Sequence of chain 1.B:
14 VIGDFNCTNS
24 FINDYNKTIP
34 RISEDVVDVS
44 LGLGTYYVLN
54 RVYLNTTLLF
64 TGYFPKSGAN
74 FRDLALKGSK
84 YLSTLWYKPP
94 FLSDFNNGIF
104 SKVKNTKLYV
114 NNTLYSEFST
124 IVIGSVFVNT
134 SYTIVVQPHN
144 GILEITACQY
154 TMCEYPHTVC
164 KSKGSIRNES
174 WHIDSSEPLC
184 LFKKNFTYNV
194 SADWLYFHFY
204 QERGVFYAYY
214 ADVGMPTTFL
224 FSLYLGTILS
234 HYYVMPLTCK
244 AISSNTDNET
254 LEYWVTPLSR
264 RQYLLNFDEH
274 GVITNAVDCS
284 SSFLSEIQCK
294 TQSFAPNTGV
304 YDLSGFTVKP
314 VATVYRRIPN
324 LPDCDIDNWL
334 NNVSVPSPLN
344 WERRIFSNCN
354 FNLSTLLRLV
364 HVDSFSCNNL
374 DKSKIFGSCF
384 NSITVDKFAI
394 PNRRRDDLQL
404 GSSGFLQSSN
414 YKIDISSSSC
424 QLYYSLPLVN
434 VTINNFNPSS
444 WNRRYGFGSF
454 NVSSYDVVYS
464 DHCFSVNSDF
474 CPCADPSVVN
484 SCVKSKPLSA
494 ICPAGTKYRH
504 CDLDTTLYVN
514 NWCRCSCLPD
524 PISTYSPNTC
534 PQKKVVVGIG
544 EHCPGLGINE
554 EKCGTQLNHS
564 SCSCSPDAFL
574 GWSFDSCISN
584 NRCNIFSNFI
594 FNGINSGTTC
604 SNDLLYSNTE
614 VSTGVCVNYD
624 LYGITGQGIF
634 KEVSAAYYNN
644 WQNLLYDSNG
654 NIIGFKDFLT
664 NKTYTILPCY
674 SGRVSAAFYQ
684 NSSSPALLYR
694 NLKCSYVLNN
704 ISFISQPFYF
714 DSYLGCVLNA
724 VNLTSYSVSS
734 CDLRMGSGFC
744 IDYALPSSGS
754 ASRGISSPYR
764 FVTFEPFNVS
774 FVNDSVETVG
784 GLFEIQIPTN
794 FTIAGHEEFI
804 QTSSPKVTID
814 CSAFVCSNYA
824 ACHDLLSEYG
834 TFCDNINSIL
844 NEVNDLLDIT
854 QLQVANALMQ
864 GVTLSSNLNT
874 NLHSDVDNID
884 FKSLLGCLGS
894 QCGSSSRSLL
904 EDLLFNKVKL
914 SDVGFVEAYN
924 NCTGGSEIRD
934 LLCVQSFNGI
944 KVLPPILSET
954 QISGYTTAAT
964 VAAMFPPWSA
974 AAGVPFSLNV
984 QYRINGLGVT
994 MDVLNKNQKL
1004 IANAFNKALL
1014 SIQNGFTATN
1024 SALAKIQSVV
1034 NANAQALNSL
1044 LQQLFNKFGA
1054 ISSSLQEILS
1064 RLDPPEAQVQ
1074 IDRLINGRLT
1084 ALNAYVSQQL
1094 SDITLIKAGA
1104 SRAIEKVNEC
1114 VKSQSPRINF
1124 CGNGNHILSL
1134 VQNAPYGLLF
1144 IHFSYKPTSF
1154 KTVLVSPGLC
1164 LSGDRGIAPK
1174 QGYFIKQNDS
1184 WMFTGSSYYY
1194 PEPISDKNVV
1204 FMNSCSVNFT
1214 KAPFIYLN

This protein binds this small molecule.
Small molecule (SMILES): CC(=O)N[C@@H]1[C@@H](O)[C@H](O)[C@@H](CO)O[C@H]1O

Binding-site contacts:
Ligand atom C4 contacts residue MAN3 of chain 1.I at 4.0 Å.
Ligand atom C8 contacts residue ASN19 of chain 1.B at 4.3 Å.
Ligand atom C3 contacts residue ASN19 of chain 1.B at 3.7 Å.
Ligand atom O6 contacts residue MAN3 of chain 1.I at 3.8 Å.
Ligand atom C6 contacts residue MAN6 of chain 1.I at 4.1 Å.
Ligand atom O4 contacts residue MAN3 of chain 1.I at 3.7 Å.
Ligand atom C5 contacts residue MAN3 of chain 1.I at 4.1 Å.
Ligand atom C1 contacts residue THR21 of chain 1.B at 4.3 Å.
Ligand atom C7 contacts residue ASN19 of chain 1.B at 3.0 Å.
Ligand atom C5 contacts residue MAN6 of chain 1.I at 4.3 Å.
Ligand atom C1 contacts residue ASN19 of chain 1.B at 1.4 Å.
Ligand atom C4 contacts residue ASN19 of chain 1.B at 4.1 Å.
Ligand atom O7 contacts residue ASN19 of chain 1.B at 2.7 Å (h-bond).
Ligand atom C5 contacts residue ASN19 of chain 1.B at 3.6 Å.
Ligand atom N2 contacts residue ASN19 of chain 1.B at 2.9 Å (h-bond).
Ligand atom C4 contacts residue MAN6 of chain 1.I at 4.3 Å.
Ligand atom O5 contacts residue ASN19 of chain 1.B at 2.2 Å (h-bond).
Ligand atom O6 contacts residue ASN19 of chain 1.B at 4.2 Å.
Ligand atom O7 contacts residue GLU157 of chain 1.B at 3.8 Å.
Ligand atom C2 contacts residue ASN19 of chain 1.B at 2.4 Å.
Ligand atom C6 contacts residue MAN3 of chain 1.I at 2.9 Å.
Ligand atom O4 contacts residue MAN6 of chain 1.I at 3.1 Å.